A protein and the small-molecule ligand that binds it are described below.
Small molecule (SMILES): Nc1ccccc1

Binding-site contacts:
Ligand atom N contacts residue ALA113 of chain 1.A at 2.8 Å (h-bond).
Ligand atom C3 contacts residue LEU202 of chain 1.A at 4.3 Å (hydrophobic).
Ligand atom C6 contacts residue GLU143 of chain 1.A at 4.0 Å.
Ligand atom C1 contacts residue ALA113 of chain 1.A at 4.0 Å (hydrophobic).
Ligand atom C4 contacts residue ILE188 of chain 1.A at 4.1 Å (hydrophobic).
Ligand atom C6 contacts residue VAL139 of chain 1.A at 4.3 Å (hydrophobic).
Ligand atom C6 contacts residue ASN112 of chain 1.A at 3.6 Å.
Ligand atom C5 contacts residue VAL139 of chain 1.A at 4.0 Å (hydrophobic).
Ligand atom C1 contacts residue ASN112 of chain 1.A at 3.9 Å.
Ligand atom C6 contacts residue LEU202 of chain 1.A at 4.1 Å (hydrophobic).
Ligand atom C6 contacts residue LEU133 of chain 1.A at 3.9 Å (hydrophobic).
Ligand atom C3 contacts residue GLU143 of chain 1.A at 4.5 Å.
Ligand atom N contacts residue ASN112 of chain 1.A at 3.2 Å (h-bond).
Ligand atom C4 contacts residue ARG203 of chain 1.A at 4.5 Å.
Ligand atom C4 contacts residue VAL139 of chain 1.A at 3.4 Å (hydrophobic).
Ligand atom C5 contacts residue LEU133 of chain 1.A at 4.0 Å (hydrophobic).
Ligand atom C3 contacts residue VAL139 of chain 1.A at 3.8 Å (hydrophobic).
Ligand atom C1 contacts residue VAL139 of chain 1.A at 4.2 Å (hydrophobic).
Ligand atom C2 contacts residue GLU143 of chain 1.A at 3.3 Å.
Ligand atom C6 contacts residue ALA113 of chain 1.A at 4.4 Å (hydrophobic).
Ligand atom C2 contacts residue ARG203 of chain 1.A at 4.0 Å.
Ligand atom C1 contacts residue GLU143 of chain 1.A at 3.0 Å.
Ligand atom C3 contacts residue ARG203 of chain 1.A at 3.7 Å.
Ligand atom C5 contacts residue PHE130 of chain 1.A at 4.0 Å (hydrophobic).
Ligand atom C2 contacts residue HIS142 of chain 1.A at 3.8 Å.
Ligand atom C3 contacts residue HIS142 of chain 1.A at 4.4 Å.
Ligand atom C5 contacts residue LEU202 of chain 1.A at 3.3 Å (hydrophobic).
Ligand atom C4 contacts residue LEU202 of chain 1.A at 3.4 Å (hydrophobic).
Ligand atom N contacts residue GLU143 of chain 1.A at 2.5 Å (salt-bridge).
Ligand atom C2 contacts residue VAL139 of chain 1.A at 4.2 Å (hydrophobic).
Ligand atom C3 contacts residue ILE188 of chain 1.A at 3.8 Å (hydrophobic).

Sequence of chain 1.A:
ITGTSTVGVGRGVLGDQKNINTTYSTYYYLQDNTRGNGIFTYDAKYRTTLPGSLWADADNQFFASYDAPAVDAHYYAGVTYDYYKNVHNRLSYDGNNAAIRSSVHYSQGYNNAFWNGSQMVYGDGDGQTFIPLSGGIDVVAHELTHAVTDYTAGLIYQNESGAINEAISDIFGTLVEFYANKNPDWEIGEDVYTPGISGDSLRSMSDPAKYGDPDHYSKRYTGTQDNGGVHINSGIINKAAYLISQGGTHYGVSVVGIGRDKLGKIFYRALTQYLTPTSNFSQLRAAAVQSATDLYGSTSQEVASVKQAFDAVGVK